Binding-site contacts:
Ligand atom C4 contacts residue TYR59 of chain 1.B at 3.7 Å (hydrophobic).
Ligand atom C18 contacts residue TRP47 of chain 1.B at 3.7 Å (hydrophobic).
Ligand atom C6 contacts residue PHE50 of chain 1.B at 3.6 Å (hydrophobic).
Ligand atom C9 contacts residue ARG90 of chain 1.A at 3.9 Å.
Ligand atom O2 contacts residue ARG90 of chain 1.A at 2.7 Å (salt-bridge).
Ligand atom C7 contacts residue TRP47 of chain 1.B at 3.5 Å (hydrophobic).
Ligand atom C12 contacts residue TYR59 of chain 1.B at 3.9 Å (hydrophobic).
Ligand atom C11 contacts residue ARG90 of chain 1.A at 3.8 Å.
Ligand atom C1 contacts residue TYR59 of chain 1.B at 3.9 Å (hydrophobic).
Ligand atom C9 contacts residue TYR59 of chain 1.B at 3.7 Å (hydrophobic).
Ligand atom O3 contacts residue GLY61 of chain 1.B at 3.5 Å.
Ligand atom C20 contacts residue ASP62 of chain 1.B at 3.5 Å.
Ligand atom O4 contacts residue PHE93 of chain 1.A at 3.7 Å.
Ligand atom C14 contacts residue TYR59 of chain 1.B at 3.6 Å (hydrophobic).
Ligand atom O4 contacts residue ASP62 of chain 1.B at 2.7 Å (salt-bridge).
Ligand atom C7 contacts residue PHE50 of chain 1.B at 3.6 Å (hydrophobic).
Ligand atom O1 contacts residue TYR104 of chain 1.B at 3.7 Å.
Ligand atom C3 contacts residue TYR104 of chain 1.B at 3.7 Å (hydrophobic).
Ligand atom C19 contacts residue ARG90 of chain 1.A at 2.9 Å.
Ligand atom O2 contacts residue SER91 of chain 1.A at 3.1 Å.
Ligand atom C15 contacts residue TRP47 of chain 1.B at 3.5 Å (hydrophobic).
Ligand atom C17 contacts residue TYR60 of chain 1.B at 3.8 Å (hydrophobic).
Ligand atom O3 contacts residue PHE93 of chain 1.A at 3.2 Å.
Ligand atom O3 contacts residue ASP62 of chain 1.B at 3.2 Å (salt-bridge).
Ligand atom C6 contacts residue TRP47 of chain 1.B at 3.7 Å (hydrophobic).
Ligand atom C18 contacts residue ARG90 of chain 1.A at 3.7 Å.
Ligand atom C4 contacts residue ARG57 of chain 1.B at 3.6 Å.
Ligand atom C3 contacts residue ARG57 of chain 1.B at 3.6 Å.
Ligand atom C16 contacts residue TYR60 of chain 1.B at 3.5 Å (hydrophobic).
Ligand atom O1 contacts residue ARG57 of chain 1.B at 3.0 Å (salt-bridge).
Ligand atom C15 contacts residue TYR59 of chain 1.B at 3.8 Å (hydrophobic).
Ligand atom C8 contacts residue TRP47 of chain 1.B at 3.6 Å (hydrophobic).
Ligand atom C18 contacts residue ILE92 of chain 1.A at 3.8 Å (hydrophobic).
Ligand atom C8 contacts residue ARG90 of chain 1.A at 3.8 Å.
Ligand atom O1 contacts residue TYR59 of chain 1.B at 3.8 Å.
Ligand atom C3 contacts residue TYR59 of chain 1.B at 3.8 Å (hydrophobic).
Ligand atom C21 contacts residue ASP62 of chain 1.B at 3.3 Å.
Ligand atom C7 contacts residue TYR59 of chain 1.B at 3.8 Å (hydrophobic).
Ligand atom C18 contacts residue SER91 of chain 1.A at 3.6 Å.
Ligand atom C4 contacts residue TYR104 of chain 1.B at 3.7 Å (hydrophobic).

This small molecule binds to this protein.
Small molecule (SMILES): C[C@]12C[C@H](O)[C@H]3[C@@H](CCC4=CC(=O)CC[C@@]43C)[C@@H]1CC[C@@H]2C(=O)CO

Sequence of chain 1.B:
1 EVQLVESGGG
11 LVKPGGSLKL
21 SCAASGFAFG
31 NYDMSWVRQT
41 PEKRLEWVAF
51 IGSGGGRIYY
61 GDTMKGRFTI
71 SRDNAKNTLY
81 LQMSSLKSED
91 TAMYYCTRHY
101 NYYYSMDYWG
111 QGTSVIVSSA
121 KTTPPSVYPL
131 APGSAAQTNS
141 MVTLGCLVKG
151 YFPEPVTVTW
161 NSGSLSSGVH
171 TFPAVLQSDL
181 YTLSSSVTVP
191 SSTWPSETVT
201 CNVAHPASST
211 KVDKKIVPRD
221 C

Sequence of chain 1.A:
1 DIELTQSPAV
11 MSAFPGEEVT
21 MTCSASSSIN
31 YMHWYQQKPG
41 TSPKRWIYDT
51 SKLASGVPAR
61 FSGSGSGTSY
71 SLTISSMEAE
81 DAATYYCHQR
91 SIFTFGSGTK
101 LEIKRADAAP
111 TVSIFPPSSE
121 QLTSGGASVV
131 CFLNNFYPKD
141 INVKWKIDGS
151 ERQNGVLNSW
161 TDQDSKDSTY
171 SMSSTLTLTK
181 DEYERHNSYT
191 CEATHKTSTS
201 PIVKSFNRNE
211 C